Sequence of chain 1.B:
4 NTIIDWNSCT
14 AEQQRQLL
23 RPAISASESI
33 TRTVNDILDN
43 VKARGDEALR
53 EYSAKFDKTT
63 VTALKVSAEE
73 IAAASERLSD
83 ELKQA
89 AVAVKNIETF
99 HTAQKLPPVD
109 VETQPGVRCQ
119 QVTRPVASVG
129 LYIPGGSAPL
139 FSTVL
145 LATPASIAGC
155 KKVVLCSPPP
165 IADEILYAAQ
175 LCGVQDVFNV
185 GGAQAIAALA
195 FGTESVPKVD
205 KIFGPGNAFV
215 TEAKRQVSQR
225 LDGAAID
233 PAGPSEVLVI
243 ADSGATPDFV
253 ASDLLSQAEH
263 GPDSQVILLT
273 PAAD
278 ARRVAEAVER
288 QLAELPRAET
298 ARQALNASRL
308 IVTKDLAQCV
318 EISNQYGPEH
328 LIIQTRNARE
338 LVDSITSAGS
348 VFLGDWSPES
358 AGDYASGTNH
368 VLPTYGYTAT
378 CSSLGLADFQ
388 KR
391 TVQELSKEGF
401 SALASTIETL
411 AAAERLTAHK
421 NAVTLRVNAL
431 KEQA

A small-molecule ligand and the protein it binds are described below.
Small molecule (SMILES): NCCc1c[nH]cn1

Binding-site contacts:
Ligand atom CG contacts residue ZN1 of chain 1.E at 3.4 Å.
Ligand atom NE2 contacts residue LEU138 of chain 1.B at 4.3 Å.
Ligand atom CG contacts residue ASP360 of chain 1.B at 3.9 Å.
Ligand atom CB contacts residue HIS367 of chain 1.B at 3.5 Å.
Ligand atom N contacts residue SER237 of chain 1.B at 4.4 Å.
Ligand atom NE2 contacts residue GLU414 of chain 1.A at 2.9 Å (salt-bridge).
Ligand atom CB contacts residue ZN1 of chain 1.E at 3.9 Å.
Ligand atom ND1 contacts residue ASP360 of chain 1.B at 3.0 Å (salt-bridge).
Ligand atom N contacts residue HIS367 of chain 1.B at 3.9 Å.
Ligand atom CA contacts residue HIS367 of chain 1.B at 4.0 Å.
Ligand atom CE1 contacts residue GLU414 of chain 1.A at 3.6 Å.
Ligand atom CB contacts residue ASP360 of chain 1.B at 3.6 Å.
Ligand atom ND1 contacts residue HIS262 of chain 1.B at 3.0 Å (h-bond).
Ligand atom CG contacts residue HIS262 of chain 1.B at 3.5 Å.
Ligand atom NE2 contacts residue ZN1 of chain 1.E at 4.2 Å.
Ligand atom CB contacts residue HIS262 of chain 1.B at 4.1 Å.
Ligand atom CE1 contacts residue LEU416 of chain 1.A at 3.7 Å (hydrophobic).
Ligand atom ND1 contacts residue ZN1 of chain 1.E at 2.2 Å.
Ligand atom NE2 contacts residue HIS262 of chain 1.B at 4.1 Å.
Ligand atom CE1 contacts residue TYR361 of chain 1.B at 3.6 Å (hydrophobic).
Ligand atom CD2 contacts residue GLU414 of chain 1.A at 3.9 Å.
Ligand atom NE2 contacts residue ASP360 of chain 1.B at 4.4 Å.
Ligand atom CD2 contacts residue HIS262 of chain 1.B at 3.9 Å.
Ligand atom NE2 contacts residue LEU416 of chain 1.A at 4.0 Å.
Ligand atom N contacts residue GLU326 of chain 1.B at 4.4 Å.
Ligand atom ND1 contacts residue HIS419 of chain 1.A at 3.7 Å.
Ligand atom CE1 contacts residue HIS419 of chain 1.A at 3.7 Å.
Ligand atom NE2 contacts residue HIS367 of chain 1.B at 4.2 Å.
Ligand atom CD2 contacts residue SER140 of chain 1.B at 3.9 Å.
Ligand atom CE1 contacts residue ZN1 of chain 1.E at 3.0 Å.
Ligand atom CD2 contacts residue ZN1 of chain 1.E at 4.3 Å.
Ligand atom CG contacts residue HIS367 of chain 1.B at 3.9 Å.
Ligand atom CA contacts residue HIS262 of chain 1.B at 4.2 Å.
Ligand atom NE2 contacts residue SER140 of chain 1.B at 3.6 Å.
Ligand atom CE1 contacts residue ASP360 of chain 1.B at 3.5 Å.
Ligand atom CD2 contacts residue LEU138 of chain 1.B at 3.9 Å (hydrophobic).
Ligand atom NE2 contacts residue TYR361 of chain 1.B at 3.8 Å.
Ligand atom CE1 contacts residue HIS262 of chain 1.B at 3.6 Å.
Ligand atom CD2 contacts residue HIS367 of chain 1.B at 3.6 Å.

Sequence of chain 1.A:
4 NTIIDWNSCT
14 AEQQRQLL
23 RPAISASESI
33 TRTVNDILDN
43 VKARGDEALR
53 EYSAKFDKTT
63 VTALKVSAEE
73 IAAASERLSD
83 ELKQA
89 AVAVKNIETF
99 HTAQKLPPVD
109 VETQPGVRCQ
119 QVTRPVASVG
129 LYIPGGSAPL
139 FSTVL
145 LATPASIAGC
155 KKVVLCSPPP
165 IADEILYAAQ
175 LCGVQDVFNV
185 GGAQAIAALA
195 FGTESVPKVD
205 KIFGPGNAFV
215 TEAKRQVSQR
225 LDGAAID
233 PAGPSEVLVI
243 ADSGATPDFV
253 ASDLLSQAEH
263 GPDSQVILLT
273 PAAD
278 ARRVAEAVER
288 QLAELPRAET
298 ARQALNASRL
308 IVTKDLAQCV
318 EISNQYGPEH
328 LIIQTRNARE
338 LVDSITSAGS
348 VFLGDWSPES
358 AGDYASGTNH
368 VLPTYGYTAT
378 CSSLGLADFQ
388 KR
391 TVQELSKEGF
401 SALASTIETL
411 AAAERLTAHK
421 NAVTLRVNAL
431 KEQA